A protein and the small-molecule ligand that binds it are described below.
Small molecule (SMILES): CC(=O)N[C@H]1[C@H](O[C@H]2[C@H](O)[C@@H](NC(C)=O)CO[C@@H]2CO)O[C@H](CO)[C@@H](O)[C@@H]1O

Binding-site contacts:
Ligand atom O6 contacts residue ASN137 of chain 1.A at 3.5 Å (h-bond).
Ligand atom C8 contacts residue CYS15 of chain 1.A at 3.2 Å (hydrophobic).
Ligand atom O5 contacts residue ASN17 of chain 1.A at 2.4 Å (h-bond).
Ligand atom C5 contacts residue ASN17 of chain 1.A at 3.6 Å.
Ligand atom C4 contacts residue ASN17 of chain 1.A at 4.3 Å.
Ligand atom C5 contacts residue ASN137 of chain 1.A at 4.1 Å.
Ligand atom O5 contacts residue ASN137 of chain 1.A at 3.9 Å.
Ligand atom C2 contacts residue ASN17 of chain 1.A at 2.6 Å.
Ligand atom C1 contacts residue ASN17 of chain 1.A at 1.5 Å.
Ligand atom C1 contacts residue ASN137 of chain 1.A at 3.9 Å.
Ligand atom C6 contacts residue ASN137 of chain 1.A at 4.3 Å.
Ligand atom C8 contacts residue ASN17 of chain 1.A at 4.1 Å.
Ligand atom C8 contacts residue VAL16 of chain 1.A at 4.2 Å (hydrophobic).
Ligand atom O7 contacts residue ASN17 of chain 1.A at 3.4 Å (h-bond).
Ligand atom N2 contacts residue ASN17 of chain 1.A at 3.1 Å (h-bond).
Ligand atom C3 contacts residue ASN17 of chain 1.A at 3.9 Å.
Ligand atom C7 contacts residue ASN17 of chain 1.A at 3.4 Å.

Sequence of chain 1.A:
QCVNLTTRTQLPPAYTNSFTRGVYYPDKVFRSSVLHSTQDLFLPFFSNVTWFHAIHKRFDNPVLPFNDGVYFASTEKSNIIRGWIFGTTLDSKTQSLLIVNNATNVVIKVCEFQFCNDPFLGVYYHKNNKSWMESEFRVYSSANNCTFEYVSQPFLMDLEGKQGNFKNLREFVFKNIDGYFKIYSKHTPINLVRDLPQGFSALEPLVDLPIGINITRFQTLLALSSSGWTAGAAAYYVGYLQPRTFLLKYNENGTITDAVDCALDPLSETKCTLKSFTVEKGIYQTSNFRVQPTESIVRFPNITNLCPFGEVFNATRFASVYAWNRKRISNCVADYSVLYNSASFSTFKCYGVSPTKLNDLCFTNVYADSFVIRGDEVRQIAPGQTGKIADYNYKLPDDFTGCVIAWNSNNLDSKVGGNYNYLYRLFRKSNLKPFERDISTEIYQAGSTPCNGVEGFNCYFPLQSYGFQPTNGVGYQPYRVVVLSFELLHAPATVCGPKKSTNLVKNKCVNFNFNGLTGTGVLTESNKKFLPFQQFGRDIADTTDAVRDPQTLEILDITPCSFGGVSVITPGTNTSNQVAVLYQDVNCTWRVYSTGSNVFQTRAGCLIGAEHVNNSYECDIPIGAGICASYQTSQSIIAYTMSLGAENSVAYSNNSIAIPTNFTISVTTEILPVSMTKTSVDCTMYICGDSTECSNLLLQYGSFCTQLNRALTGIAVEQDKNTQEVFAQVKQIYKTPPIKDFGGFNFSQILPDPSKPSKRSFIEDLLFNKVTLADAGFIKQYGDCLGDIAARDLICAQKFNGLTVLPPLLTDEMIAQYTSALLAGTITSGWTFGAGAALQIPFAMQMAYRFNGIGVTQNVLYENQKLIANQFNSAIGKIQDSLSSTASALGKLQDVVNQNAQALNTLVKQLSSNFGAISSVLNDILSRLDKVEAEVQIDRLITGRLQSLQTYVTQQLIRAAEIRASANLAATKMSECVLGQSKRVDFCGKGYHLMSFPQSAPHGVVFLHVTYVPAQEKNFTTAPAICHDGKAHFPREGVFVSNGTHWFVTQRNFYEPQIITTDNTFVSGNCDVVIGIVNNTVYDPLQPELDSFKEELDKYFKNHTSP